Binding-site contacts:
Ligand atom C contacts residue ARG34 of chain 1.A at 3.3 Å.
Ligand atom C contacts residue PHE84 of chain 1.A at 3.8 Å (hydrophobic).
Ligand atom C1 contacts residue PHE84 of chain 1.A at 3.6 Å (hydrophobic).
Ligand atom C2 contacts residue ILE50 of chain 1.A at 4.3 Å (hydrophobic).
Ligand atom C4 contacts residue VAL17 of chain 1.A at 4.0 Å (hydrophobic).
Ligand atom C6 contacts residue PHE84 of chain 1.A at 3.4 Å (hydrophobic).
Ligand atom C contacts residue LEU78 of chain 1.A at 4.1 Å (hydrophobic).
Ligand atom N contacts residue LYS14 of chain 1.A at 4.3 Å.
Ligand atom C11 contacts residue VAL17 of chain 1.A at 4.2 Å (hydrophobic).
Ligand atom C6 contacts residue GLN82 of chain 1.A at 3.6 Å.
Ligand atom O contacts residue LEU78 of chain 1.A at 3.9 Å.
Ligand atom C11 contacts residue LYS14 of chain 1.A at 3.6 Å.
Ligand atom C2 contacts residue ARG80 of chain 1.A at 3.9 Å.
Ligand atom C contacts residue ASP33 of chain 1.A at 4.2 Å.
Ligand atom C1 contacts residue ARG80 of chain 1.A at 4.0 Å.
Ligand atom C contacts residue ARG80 of chain 1.A at 3.8 Å.
Ligand atom O contacts residue GLN82 of chain 1.A at 3.9 Å.
Ligand atom C11 contacts residue PHE84 of chain 1.A at 4.0 Å (hydrophobic).
Ligand atom C4 contacts residue PHE84 of chain 1.A at 3.7 Å (hydrophobic).
Ligand atom C5 contacts residue GLN82 of chain 1.A at 3.6 Å.
Ligand atom C5 contacts residue LYS83 of chain 1.A at 4.3 Å.
Ligand atom C2 contacts residue VAL17 of chain 1.A at 4.3 Å (hydrophobic).
Ligand atom C8 contacts residue GLN82 of chain 1.A at 3.7 Å.
Ligand atom C2 contacts residue GLN82 of chain 1.A at 4.3 Å.
Ligand atom C7 contacts residue VAL17 of chain 1.A at 4.0 Å (hydrophobic).
Ligand atom C10 contacts residue LYS14 of chain 1.A at 3.3 Å.
Ligand atom C3 contacts residue VAL17 of chain 1.A at 3.7 Å (hydrophobic).
Ligand atom C3 contacts residue GLN82 of chain 1.A at 4.1 Å.
Ligand atom C6 contacts residue LYS83 of chain 1.A at 4.1 Å.
Ligand atom C3 contacts residue PHE84 of chain 1.A at 4.2 Å (hydrophobic).
Ligand atom C11 contacts residue THR16 of chain 1.A at 4.3 Å.
Ligand atom C5 contacts residue PHE84 of chain 1.A at 3.3 Å (hydrophobic).
Ligand atom C4 contacts residue GLN82 of chain 1.A at 3.6 Å.
Ligand atom C7 contacts residue PHE84 of chain 1.A at 4.3 Å (hydrophobic).
Ligand atom C1 contacts residue GLN82 of chain 1.A at 3.9 Å.
Ligand atom O contacts residue PHE84 of chain 1.A at 3.9 Å.
Ligand atom C7 contacts residue GLN82 of chain 1.A at 3.7 Å.
Ligand atom C2 contacts residue PHE84 of chain 1.A at 4.2 Å (hydrophobic).
Ligand atom C contacts residue GLN82 of chain 1.A at 3.3 Å.
Ligand atom O contacts residue ARG80 of chain 1.A at 3.3 Å.

Sequence of chain 1.A:
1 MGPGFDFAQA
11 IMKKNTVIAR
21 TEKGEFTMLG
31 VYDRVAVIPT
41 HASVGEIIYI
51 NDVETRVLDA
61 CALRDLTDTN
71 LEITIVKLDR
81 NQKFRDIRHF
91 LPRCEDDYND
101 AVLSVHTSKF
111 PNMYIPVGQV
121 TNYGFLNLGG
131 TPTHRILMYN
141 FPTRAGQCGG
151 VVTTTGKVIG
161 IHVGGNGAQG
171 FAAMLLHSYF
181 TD

This protein binds this small molecule.
Small molecule (SMILES): COc1ccc(C2=CCNCC2)cc1